Binding-site contacts:
Ligand atom C6B contacts residue LEU181 of chain 17.A at 3.5 Å (hydrophobic).
Ligand atom N3A contacts residue TYR144 of chain 17.A at 3.2 Å.
Ligand atom C4 contacts residue TYR190 of chain 17.A at 3.7 Å (hydrophobic).
Ligand atom C5B contacts residue TYR144 of chain 17.A at 3.8 Å (hydrophobic).
Ligand atom O1 contacts residue MET214 of chain 17.A at 3.2 Å.
Ligand atom CM4 contacts residue TYR142 of chain 17.A at 3.7 Å (hydrophobic).
Ligand atom N1A contacts residue LEU217 of chain 17.A at 3.3 Å.
Ligand atom C4 contacts residue MET214 of chain 17.A at 3.7 Å (hydrophobic).
Ligand atom N2 contacts residue MET214 of chain 17.A at 3.8 Å.
Ligand atom CM6 contacts residue TYR144 of chain 17.A at 3.7 Å (hydrophobic).
Ligand atom C5B contacts residue LEU181 of chain 17.A at 3.6 Å (hydrophobic).
Ligand atom C5 contacts residue MET214 of chain 17.A at 3.4 Å (hydrophobic).
Ligand atom CM3 contacts residue TYR190 of chain 17.A at 3.6 Å (hydrophobic).
Ligand atom CM4 contacts residue VAL168 of chain 17.A at 3.9 Å (hydrophobic).
Ligand atom N2 contacts residue LEU100 of chain 17.A at 3.8 Å.
Ligand atom O1 contacts residue LEU100 of chain 17.A at 3.7 Å.
Ligand atom CM4 contacts residue TYR144 of chain 17.A at 3.8 Å (hydrophobic).
Ligand atom C1B contacts residue ILE98 of chain 17.A at 3.6 Å (hydrophobic).
Ligand atom N4A contacts residue TYR144 of chain 17.A at 3.7 Å.
Ligand atom N1A contacts residue MET124 of chain 17.A at 3.6 Å.
Ligand atom CM6 contacts residue LEU184 of chain 17.A at 3.7 Å (hydrophobic).
Ligand atom C1C contacts residue MET214 of chain 17.A at 3.2 Å (hydrophobic).
Ligand atom CM4 contacts residue ALA166 of chain 17.A at 3.1 Å (hydrophobic).
Ligand atom C2A contacts residue LEU217 of chain 17.A at 4.0 Å (hydrophobic).
Ligand atom CM2 contacts residue ILE122 of chain 17.A at 3.8 Å (hydrophobic).
Ligand atom N5A contacts residue LEU217 of chain 17.A at 3.6 Å.
Ligand atom CM6 contacts residue LEU181 of chain 17.A at 3.8 Å (hydrophobic).
Ligand atom C4 contacts residue LEU100 of chain 17.A at 3.9 Å (hydrophobic).
Ligand atom N1A contacts residue PHE179 of chain 17.A at 3.3 Å.
Ligand atom C1B contacts residue LEU181 of chain 17.A at 4.0 Å (hydrophobic).
Ligand atom N3A contacts residue PHE179 of chain 17.A at 3.7 Å.
Ligand atom N5A contacts residue MET124 of chain 17.A at 3.9 Å.
Ligand atom C2B contacts residue ILE122 of chain 17.A at 4.0 Å (hydrophobic).
Ligand atom CM2 contacts residue ILE77 of chain 17.A at 3.8 Å (hydrophobic).
Ligand atom C3 contacts residue LEU100 of chain 17.A at 3.8 Å (hydrophobic).
Ligand atom C6B contacts residue ILE98 of chain 17.A at 3.8 Å (hydrophobic).
Ligand atom C2A contacts residue PHE179 of chain 17.A at 3.5 Å (hydrophobic).
Ligand atom N4A contacts residue PHE179 of chain 17.A at 3.5 Å.
Ligand atom N5A contacts residue PHE179 of chain 17.A at 3.3 Å.
Ligand atom O1B contacts residue ILE98 of chain 17.A at 3.2 Å.

This small molecule binds to this protein.
Small molecule (SMILES): Cc1cc(CCCOc2c(C)cc(-c3nnn(C)n3)cc2C)on1

Sequence of chain 17.A:
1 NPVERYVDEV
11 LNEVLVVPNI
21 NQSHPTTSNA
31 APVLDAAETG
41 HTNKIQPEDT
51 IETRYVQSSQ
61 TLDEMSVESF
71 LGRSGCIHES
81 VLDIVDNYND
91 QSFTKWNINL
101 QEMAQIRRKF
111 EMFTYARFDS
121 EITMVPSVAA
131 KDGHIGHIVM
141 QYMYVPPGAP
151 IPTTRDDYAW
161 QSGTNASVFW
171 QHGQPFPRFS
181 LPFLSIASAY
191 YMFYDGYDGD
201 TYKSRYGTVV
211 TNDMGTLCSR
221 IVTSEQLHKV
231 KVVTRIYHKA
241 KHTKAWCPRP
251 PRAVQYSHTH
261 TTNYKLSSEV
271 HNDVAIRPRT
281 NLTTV